Sequence of chain 18.A:
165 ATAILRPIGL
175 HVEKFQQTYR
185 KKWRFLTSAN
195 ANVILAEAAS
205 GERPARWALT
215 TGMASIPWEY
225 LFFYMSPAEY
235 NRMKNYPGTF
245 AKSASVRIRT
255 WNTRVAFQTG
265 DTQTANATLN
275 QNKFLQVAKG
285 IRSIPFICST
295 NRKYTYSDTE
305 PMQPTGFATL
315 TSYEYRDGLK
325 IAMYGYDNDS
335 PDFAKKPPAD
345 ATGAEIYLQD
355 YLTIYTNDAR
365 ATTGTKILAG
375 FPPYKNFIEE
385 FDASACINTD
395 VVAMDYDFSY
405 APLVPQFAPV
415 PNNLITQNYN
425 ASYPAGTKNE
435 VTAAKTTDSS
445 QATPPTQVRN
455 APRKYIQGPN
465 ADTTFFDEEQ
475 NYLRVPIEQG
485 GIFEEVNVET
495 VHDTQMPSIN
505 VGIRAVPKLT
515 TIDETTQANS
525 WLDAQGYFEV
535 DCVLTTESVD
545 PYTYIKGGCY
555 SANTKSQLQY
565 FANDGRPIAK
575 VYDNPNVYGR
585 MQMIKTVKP

Binding-site contacts:
Ligand atom C4' contacts residue ARG251 of chain 18.A at 3.8 Å.
Ligand atom N4 contacts residue LYS379 of chain 12.A at 3.0 Å (salt-bridge).
Ligand atom C5 contacts residue ARG170 of chain 11.A at 3.1 Å.
Ligand atom C6 contacts residue DC1 of chain 12.C at 3.5 Å.
Ligand atom N2 contacts residue ILE172 of chain 11.A at 3.6 Å.
Ligand atom O3' contacts residue ARG184 of chain 18.A at 3.1 Å (salt-bridge).
Ligand atom C2 contacts residue DC1 of chain 12.C at 3.5 Å.
Ligand atom O2 contacts residue LYS185 of chain 18.A at 3.7 Å.
Ligand atom N4 contacts residue ASN380 of chain 12.A at 3.1 Å (h-bond).
Ligand atom C4 contacts residue LYS379 of chain 12.A at 3.9 Å.
Ligand atom C6 contacts residue ARG170 of chain 11.A at 1.9 Å.
Ligand atom C4 contacts residue LYS186 of chain 18.A at 3.6 Å.
Ligand atom N1 contacts residue ARG170 of chain 11.A at 2.5 Å (salt-bridge).
Ligand atom C5 contacts residue LYS186 of chain 18.A at 3.6 Å.
Ligand atom C2 contacts residue ARG170 of chain 11.A at 3.9 Å.
Ligand atom O6 contacts residue ARG170 of chain 11.A at 0.9 Å (salt-bridge).
Ligand atom O4' contacts residue ASP535 of chain 18.A at 3.7 Å.
Ligand atom C4 contacts residue ILE172 of chain 11.A at 3.5 Å (hydrophobic).
Ligand atom N1 contacts residue PRO171 of chain 11.A at 3.8 Å.
Ligand atom O6 contacts residue DC1 of chain 12.C at 2.9 Å (h-bond).
Ligand atom P contacts residue ARG184 of chain 18.A at 2.8 Å.
Ligand atom O2 contacts residue ARG184 of chain 18.A at 3.7 Å.
Ligand atom C5' contacts residue ARG184 of chain 18.A at 3.4 Å.
Ligand atom C2 contacts residue PRO171 of chain 11.A at 3.6 Å (hydrophobic).
Ligand atom N2 contacts residue DC1 of chain 12.C at 2.8 Å (h-bond).
Ligand atom OP1 contacts residue ARG251 of chain 18.A at 3.4 Å (salt-bridge).
Ligand atom N4 contacts residue LEU169 of chain 11.A at 3.9 Å.
Ligand atom O5' contacts residue ARG184 of chain 18.A at 2.3 Å (salt-bridge).
Ligand atom N3 contacts residue ILE172 of chain 11.A at 3.5 Å.
Ligand atom N3 contacts residue LYS186 of chain 18.A at 3.5 Å.
Ligand atom C6 contacts residue LYS186 of chain 18.A at 3.7 Å.
Ligand atom C2 contacts residue ILE172 of chain 11.A at 3.8 Å (hydrophobic).
Ligand atom C5' contacts residue ARG251 of chain 18.A at 3.8 Å.
Ligand atom N4 contacts residue ILE172 of chain 11.A at 3.7 Å.
Ligand atom N1 contacts residue DC1 of chain 12.C at 2.9 Å (h-bond).
Ligand atom C4' contacts residue ARG184 of chain 18.A at 3.4 Å.
Ligand atom N2 contacts residue PRO171 of chain 11.A at 2.9 Å (h-bond).
Ligand atom N7 contacts residue ARG170 of chain 11.A at 3.8 Å.
Ligand atom OP1 contacts residue ARG184 of chain 18.A at 2.5 Å (salt-bridge).
Ligand atom N4 contacts residue LYS186 of chain 18.A at 3.9 Å.

This small molecule binds to this protein.
Small molecule (SMILES): N=c1ccn([C@H]2C[C@H](O[P](=O)(O)OC[C@H]3O[C@@H](n4cnc5c(=O)nc(N)[nH]c54)C[C@@H]3O)[C@@H](COP(=O)=O)O2)c(=O)[nH]1

Sequence of chain 11.A:
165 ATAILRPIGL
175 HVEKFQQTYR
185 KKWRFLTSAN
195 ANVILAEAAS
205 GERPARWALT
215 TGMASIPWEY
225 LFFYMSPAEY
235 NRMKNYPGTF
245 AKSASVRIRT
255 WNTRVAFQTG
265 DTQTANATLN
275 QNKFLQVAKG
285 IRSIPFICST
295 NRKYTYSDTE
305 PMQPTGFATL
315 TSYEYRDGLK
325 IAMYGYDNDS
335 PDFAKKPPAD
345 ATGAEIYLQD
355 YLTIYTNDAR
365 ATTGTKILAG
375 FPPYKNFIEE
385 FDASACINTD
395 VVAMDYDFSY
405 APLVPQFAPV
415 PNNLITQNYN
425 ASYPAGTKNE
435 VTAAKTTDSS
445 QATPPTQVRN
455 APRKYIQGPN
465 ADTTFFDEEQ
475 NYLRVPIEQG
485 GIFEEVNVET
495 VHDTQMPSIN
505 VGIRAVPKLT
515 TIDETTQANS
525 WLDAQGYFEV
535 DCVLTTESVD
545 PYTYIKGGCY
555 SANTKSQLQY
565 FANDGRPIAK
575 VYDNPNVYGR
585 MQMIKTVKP

Sequence of chain 12.A:
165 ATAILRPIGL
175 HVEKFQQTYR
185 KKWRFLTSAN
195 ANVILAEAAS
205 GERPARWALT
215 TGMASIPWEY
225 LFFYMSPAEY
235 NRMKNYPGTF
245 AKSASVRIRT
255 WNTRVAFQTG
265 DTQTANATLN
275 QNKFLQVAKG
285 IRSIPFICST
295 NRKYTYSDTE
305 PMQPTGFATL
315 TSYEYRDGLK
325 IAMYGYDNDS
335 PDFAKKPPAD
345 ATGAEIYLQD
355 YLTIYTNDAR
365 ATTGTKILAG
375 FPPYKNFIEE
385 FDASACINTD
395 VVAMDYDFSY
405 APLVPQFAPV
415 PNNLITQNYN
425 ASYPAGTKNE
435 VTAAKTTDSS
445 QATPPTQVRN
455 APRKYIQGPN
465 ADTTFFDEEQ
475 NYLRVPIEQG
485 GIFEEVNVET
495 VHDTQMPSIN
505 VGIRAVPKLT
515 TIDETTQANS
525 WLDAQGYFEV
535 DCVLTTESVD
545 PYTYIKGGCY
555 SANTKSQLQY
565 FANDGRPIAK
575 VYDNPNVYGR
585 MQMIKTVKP